Binding-site contacts:
Ligand atom CP8 contacts residue CYS693 of chain 1.A at 2.7 Å (hydrophobic).
Ligand atom CP6 contacts residue ALA584 of chain 1.A at 3.8 Å (hydrophobic).
Ligand atom C11 contacts residue TYR583 of chain 1.A at 4.2 Å (hydrophobic).
Ligand atom CP4 contacts residue ALA584 of chain 1.A at 3.9 Å (hydrophobic).
Ligand atom CP2 contacts residue CYS693 of chain 1.A at 3.9 Å (hydrophobic).
Ligand atom NP1 contacts residue LYS705 of chain 1.A at 3.4 Å (salt-bridge).
Ligand atom C10 contacts residue CYS693 of chain 1.A at 2.7 Å (hydrophobic).
Ligand atom CP6 contacts residue TYR583 of chain 1.A at 3.8 Å (hydrophobic).
Ligand atom CP9 contacts residue CYS693 of chain 1.A at 1.9 Å (hydrophobic).
Ligand atom NP2 contacts residue ALA584 of chain 1.A at 4.0 Å.
Ligand atom OP4 contacts residue CYS693 of chain 1.A at 2.7 Å (h-bond).
Ligand atom CP2 contacts residue GLN692 of chain 1.A at 4.0 Å.
Ligand atom CP3 contacts residue CYS693 of chain 1.A at 3.1 Å (hydrophobic).
Ligand atom C14 contacts residue LYS705 of chain 1.A at 2.5 Å.
Ligand atom OP3 contacts residue HIS689 of chain 1.A at 3.8 Å.
Ligand atom CP5 contacts residue TYR583 of chain 1.A at 4.3 Å (hydrophobic).
Ligand atom OP3 contacts residue GLN692 of chain 1.A at 3.4 Å (h-bond).
Ligand atom CP4 contacts residue GLN692 of chain 1.A at 3.7 Å.
Ligand atom OP5 contacts residue PHE464 of chain 1.A at 4.1 Å.
Ligand atom CP3 contacts residue GLN692 of chain 1.A at 3.4 Å.
Ligand atom OP1 contacts residue TYR583 of chain 1.A at 3.6 Å (h-bond).
Ligand atom C13 contacts residue LYS705 of chain 1.A at 1.4 Å.
Ligand atom OP2 contacts residue LYS705 of chain 1.A at 3.1 Å (salt-bridge).
Ligand atom NP2 contacts residue GLN692 of chain 1.A at 3.8 Å.
Ligand atom NP2 contacts residue CYS693 of chain 1.A at 3.6 Å.
Ligand atom CP7 contacts residue CYS693 of chain 1.A at 2.9 Å (hydrophobic).
Ligand atom CP8 contacts residue ALA584 of chain 1.A at 4.0 Å (hydrophobic).
Ligand atom OP3 contacts residue CYS693 of chain 1.A at 2.4 Å.
Ligand atom OP5 contacts residue CYS693 of chain 1.A at 3.9 Å.
Ligand atom CP7 contacts residue GLN692 of chain 1.A at 4.0 Å.
Ligand atom C11 contacts residue LYS705 of chain 1.A at 3.4 Å.
Ligand atom CP4 contacts residue CYS693 of chain 1.A at 3.8 Å (hydrophobic).
Ligand atom C12 contacts residue LYS705 of chain 1.A at 2.3 Å.
Ligand atom CP5 contacts residue ALA584 of chain 1.A at 3.4 Å (hydrophobic).

Sequence of chain 1.A:
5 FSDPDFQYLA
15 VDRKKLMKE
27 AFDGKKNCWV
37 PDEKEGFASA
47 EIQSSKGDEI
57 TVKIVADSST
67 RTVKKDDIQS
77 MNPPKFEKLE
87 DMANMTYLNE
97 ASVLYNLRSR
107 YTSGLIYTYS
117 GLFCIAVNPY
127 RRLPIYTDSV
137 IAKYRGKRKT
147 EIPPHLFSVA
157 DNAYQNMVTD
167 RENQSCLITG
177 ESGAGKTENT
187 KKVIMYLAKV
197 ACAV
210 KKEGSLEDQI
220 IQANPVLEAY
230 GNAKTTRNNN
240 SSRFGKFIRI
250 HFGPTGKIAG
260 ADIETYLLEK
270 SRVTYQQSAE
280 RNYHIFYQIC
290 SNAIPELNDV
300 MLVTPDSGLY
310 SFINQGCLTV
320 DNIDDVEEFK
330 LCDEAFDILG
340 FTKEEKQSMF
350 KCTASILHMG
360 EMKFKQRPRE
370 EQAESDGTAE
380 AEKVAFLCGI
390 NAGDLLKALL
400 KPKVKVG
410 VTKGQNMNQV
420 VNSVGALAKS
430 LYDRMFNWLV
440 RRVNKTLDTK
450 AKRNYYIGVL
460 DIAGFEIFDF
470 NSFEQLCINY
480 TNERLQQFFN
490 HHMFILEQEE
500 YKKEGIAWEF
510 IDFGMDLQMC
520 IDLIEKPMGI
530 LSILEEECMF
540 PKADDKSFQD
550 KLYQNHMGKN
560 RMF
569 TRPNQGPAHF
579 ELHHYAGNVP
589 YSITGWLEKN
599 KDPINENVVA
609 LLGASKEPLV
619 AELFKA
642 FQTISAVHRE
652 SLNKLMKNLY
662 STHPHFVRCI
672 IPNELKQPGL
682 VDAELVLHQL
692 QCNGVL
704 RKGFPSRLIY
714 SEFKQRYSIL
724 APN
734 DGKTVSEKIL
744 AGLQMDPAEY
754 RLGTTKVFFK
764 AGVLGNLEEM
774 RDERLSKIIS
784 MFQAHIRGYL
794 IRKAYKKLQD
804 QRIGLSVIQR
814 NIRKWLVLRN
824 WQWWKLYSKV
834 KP

The protein below binds the small molecule below.
Small molecule (SMILES): O=C(O)CCC(O)Nc1ccc(N2C(=O)CCC2=O)cc1